This protein binds this small molecule.
Small molecule (SMILES): CC(=O)N[C@H]1[C@H](O[C@H]2[C@H](O)[C@@H](NC(C)=O)CO[C@@H]2CO)O[C@H](CO)[C@@H](O)[C@@H]1O

Sequence of chain 1.C:
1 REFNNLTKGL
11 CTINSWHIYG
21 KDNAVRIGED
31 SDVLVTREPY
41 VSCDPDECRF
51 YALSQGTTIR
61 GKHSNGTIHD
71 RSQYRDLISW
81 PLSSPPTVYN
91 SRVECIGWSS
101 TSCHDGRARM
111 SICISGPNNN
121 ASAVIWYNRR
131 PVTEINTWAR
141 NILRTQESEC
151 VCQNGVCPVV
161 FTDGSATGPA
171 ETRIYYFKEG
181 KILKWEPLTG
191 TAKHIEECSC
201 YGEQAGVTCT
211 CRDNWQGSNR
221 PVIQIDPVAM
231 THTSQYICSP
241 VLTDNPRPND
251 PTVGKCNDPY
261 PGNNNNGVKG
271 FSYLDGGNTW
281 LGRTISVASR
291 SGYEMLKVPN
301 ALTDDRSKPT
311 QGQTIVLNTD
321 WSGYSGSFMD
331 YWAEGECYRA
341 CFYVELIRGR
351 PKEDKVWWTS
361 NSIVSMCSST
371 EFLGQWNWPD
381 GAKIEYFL

Binding-site contacts:
Ligand atom O5 contacts residue ASN65 of chain 1.D at 2.3 Å (h-bond).
Ligand atom C3 contacts residue TRP357 of chain 1.D at 4.0 Å (hydrophobic).
Ligand atom C2 contacts residue TRP357 of chain 1.D at 4.3 Å (hydrophobic).
Ligand atom C5 contacts residue TRP357 of chain 1.D at 4.1 Å (hydrophobic).
Ligand atom O7 contacts residue TYR386 of chain 1.C at 3.8 Å.
Ligand atom C1 contacts residue TRP357 of chain 1.D at 3.8 Å (hydrophobic).
Ligand atom O7 contacts residue TRP357 of chain 1.D at 3.8 Å.
Ligand atom C4 contacts residue ASN65 of chain 1.D at 4.2 Å.
Ligand atom O5 contacts residue TRP357 of chain 1.D at 4.4 Å.
Ligand atom C8 contacts residue TRP357 of chain 1.D at 3.9 Å (hydrophobic).
Ligand atom C7 contacts residue ASN65 of chain 1.D at 2.9 Å.
Ligand atom C2 contacts residue ASN65 of chain 1.D at 2.4 Å.
Ligand atom O7 contacts residue ASN65 of chain 1.D at 2.5 Å (h-bond).
Ligand atom C7 contacts residue TRP357 of chain 1.D at 4.2 Å (hydrophobic).
Ligand atom N2 contacts residue ASN65 of chain 1.D at 2.9 Å (h-bond).
Ligand atom C1 contacts residue ASN65 of chain 1.D at 1.4 Å.
Ligand atom O4 contacts residue TRP357 of chain 1.D at 4.2 Å.
Ligand atom N2 contacts residue TRP357 of chain 1.D at 3.6 Å.
Ligand atom C3 contacts residue ASN65 of chain 1.D at 3.8 Å.
Ligand atom C8 contacts residue ASN65 of chain 1.D at 4.2 Å.
Ligand atom C5 contacts residue ASN65 of chain 1.D at 3.6 Å.

Sequence of chain 1.D:
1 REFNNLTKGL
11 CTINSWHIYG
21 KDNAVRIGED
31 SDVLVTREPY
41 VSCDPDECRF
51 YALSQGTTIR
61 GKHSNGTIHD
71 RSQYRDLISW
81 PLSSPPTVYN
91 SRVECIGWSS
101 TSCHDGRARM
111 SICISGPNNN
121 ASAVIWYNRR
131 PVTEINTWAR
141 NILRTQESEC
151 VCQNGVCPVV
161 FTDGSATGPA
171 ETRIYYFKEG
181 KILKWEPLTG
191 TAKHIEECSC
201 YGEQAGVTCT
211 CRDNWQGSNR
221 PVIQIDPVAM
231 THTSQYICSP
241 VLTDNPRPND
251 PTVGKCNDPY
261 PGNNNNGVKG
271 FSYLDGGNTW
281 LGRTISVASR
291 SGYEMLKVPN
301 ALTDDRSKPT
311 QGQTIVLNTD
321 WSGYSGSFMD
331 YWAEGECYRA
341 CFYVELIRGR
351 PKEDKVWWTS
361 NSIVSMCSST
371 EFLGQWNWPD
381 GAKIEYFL